Sequence of chain 8.B:
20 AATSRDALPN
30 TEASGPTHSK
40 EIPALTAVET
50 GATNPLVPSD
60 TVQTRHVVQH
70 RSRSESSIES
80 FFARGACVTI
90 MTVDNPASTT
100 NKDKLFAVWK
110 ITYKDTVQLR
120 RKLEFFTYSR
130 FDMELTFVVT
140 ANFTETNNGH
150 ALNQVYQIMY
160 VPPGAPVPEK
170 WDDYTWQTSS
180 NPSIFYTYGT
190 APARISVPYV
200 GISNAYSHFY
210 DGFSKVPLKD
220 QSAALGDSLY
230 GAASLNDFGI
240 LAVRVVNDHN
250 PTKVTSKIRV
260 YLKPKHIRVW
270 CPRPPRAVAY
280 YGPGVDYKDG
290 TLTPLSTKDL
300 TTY

A small-molecule ligand and the protein it binds are described below.
Small molecule (SMILES): CCOC(=O)c1ccc(OCCCCC2CCN(c3ccc(C)nn3)CC2)cc1

Binding-site contacts:
Ligand atom C1 contacts residue ILE183 of chain 8.B at 3.5 Å (hydrophobic).
Ligand atom C13 contacts residue PHE237 of chain 8.B at 3.7 Å (hydrophobic).
Ligand atom O16 contacts residue MET132 of chain 8.B at 3.6 Å.
Ligand atom C10 contacts residue MET132 of chain 8.B at 3.7 Å (hydrophobic).
Ligand atom C4 contacts residue ILE194 of chain 8.B at 3.8 Å (hydrophobic).
Ligand atom C21 contacts residue PHE237 of chain 8.B at 3.7 Å (hydrophobic).
Ligand atom C5 contacts residue TYR159 of chain 8.B at 3.7 Å (hydrophobic).
Ligand atom C27 contacts residue ASP236 of chain 8.B at 3.6 Å.
Ligand atom C21 contacts residue TYR112 of chain 8.B at 3.4 Å (hydrophobic).
Ligand atom C19 contacts residue PHE237 of chain 8.B at 3.5 Å (hydrophobic).
Ligand atom O25 contacts residue TYR112 of chain 8.B at 3.4 Å.
Ligand atom C3 contacts residue PRO181 of chain 8.B at 3.7 Å (hydrophobic).
Ligand atom C18 contacts residue PHE237 of chain 8.B at 3.8 Å (hydrophobic).
Ligand atom C4 contacts residue ALA24 of chain 8.D at 3.5 Å (hydrophobic).
Ligand atom C14 contacts residue VAL199 of chain 8.B at 3.8 Å (hydrophobic).
Ligand atom C3 contacts residue ALA24 of chain 8.D at 3.5 Å (hydrophobic).
Ligand atom C23 contacts residue TYR112 of chain 8.B at 3.3 Å (hydrophobic).
Ligand atom C4 contacts residue TYR159 of chain 8.B at 3.7 Å (hydrophobic).
Ligand atom C15 contacts residue MET132 of chain 8.B at 3.6 Å (hydrophobic).
Ligand atom N4 contacts residue LEU240 of chain 8.B at 3.3 Å.
Ligand atom N3 contacts residue LEU240 of chain 8.B at 3.4 Å.
Ligand atom C14 contacts residue MET132 of chain 8.B at 3.5 Å (hydrophobic).
Ligand atom C13 contacts residue MET132 of chain 8.B at 3.8 Å (hydrophobic).
Ligand atom C26 contacts residue LYS113 of chain 8.B at 3.7 Å.
Ligand atom O24 contacts residue TYR112 of chain 8.B at 3.8 Å.
Ligand atom C23 contacts residue PHE237 of chain 8.B at 3.8 Å (hydrophobic).
Ligand atom C20 contacts residue PHE237 of chain 8.B at 3.4 Å (hydrophobic).
Ligand atom C26 contacts residue THR111 of chain 8.B at 3.6 Å.
Ligand atom C8 contacts residue TYR159 of chain 8.B at 3.5 Å (hydrophobic).
Ligand atom C7 contacts residue TYR159 of chain 8.B at 3.7 Å (hydrophobic).
Ligand atom C1 contacts residue ILE157 of chain 8.B at 3.4 Å (hydrophobic).
Ligand atom N6 contacts residue VAL196 of chain 8.B at 3.8 Å.
Ligand atom C7 contacts residue VAL196 of chain 8.B at 3.5 Å (hydrophobic).
Ligand atom O25 contacts residue THR111 of chain 8.B at 3.4 Å (h-bond).
Ligand atom C5 contacts residue ILE194 of chain 8.B at 3.8 Å (hydrophobic).
Ligand atom C8 contacts residue VAL196 of chain 8.B at 3.7 Å (hydrophobic).
Ligand atom C11 contacts residue LEU134 of chain 8.B at 3.8 Å (hydrophobic).
Ligand atom C12 contacts residue VAL199 of chain 8.B at 3.7 Å (hydrophobic).
Ligand atom C3 contacts residue TYR159 of chain 8.B at 3.7 Å (hydrophobic).
Ligand atom C20 contacts residue TYR112 of chain 8.B at 3.4 Å (hydrophobic).

Sequence of chain 8.D:
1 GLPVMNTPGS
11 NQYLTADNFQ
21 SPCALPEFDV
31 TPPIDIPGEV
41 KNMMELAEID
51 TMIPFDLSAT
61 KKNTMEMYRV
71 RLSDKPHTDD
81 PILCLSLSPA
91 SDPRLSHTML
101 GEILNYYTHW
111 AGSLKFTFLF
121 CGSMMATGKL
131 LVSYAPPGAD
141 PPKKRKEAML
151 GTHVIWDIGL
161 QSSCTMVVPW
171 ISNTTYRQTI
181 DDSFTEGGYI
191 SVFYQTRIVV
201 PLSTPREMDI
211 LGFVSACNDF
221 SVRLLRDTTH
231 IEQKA